Sequence of chain 2.A:
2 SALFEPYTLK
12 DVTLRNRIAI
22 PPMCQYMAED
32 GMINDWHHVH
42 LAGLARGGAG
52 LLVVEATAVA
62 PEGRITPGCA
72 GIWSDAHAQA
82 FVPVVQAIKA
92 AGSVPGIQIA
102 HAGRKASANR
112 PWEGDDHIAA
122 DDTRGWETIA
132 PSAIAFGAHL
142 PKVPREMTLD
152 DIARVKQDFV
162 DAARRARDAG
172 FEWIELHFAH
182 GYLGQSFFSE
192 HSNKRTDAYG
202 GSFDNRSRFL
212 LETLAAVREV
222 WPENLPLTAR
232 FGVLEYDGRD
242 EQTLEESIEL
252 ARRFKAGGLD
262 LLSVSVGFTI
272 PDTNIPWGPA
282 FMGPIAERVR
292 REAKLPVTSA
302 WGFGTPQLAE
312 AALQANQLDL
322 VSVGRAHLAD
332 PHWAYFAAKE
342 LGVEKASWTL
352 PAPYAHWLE

Binding-site contacts:
Ligand atom C9 contacts residue ALA92 of chain 2.A at 4.4 Å (hydrophobic).
Ligand atom C5 contacts residue MET28 of chain 1.A at 3.3 Å (hydrophobic).
Ligand atom O2 contacts residue ALA92 of chain 2.A at 3.4 Å.
Ligand atom C1 contacts residue ALA91 of chain 2.A at 3.6 Å (hydrophobic).
Ligand atom C2 contacts residue ALA91 of chain 2.A at 4.0 Å (hydrophobic).
Ligand atom C8 contacts residue TRP37 of chain 1.A at 3.8 Å (hydrophobic).
Ligand atom C6 contacts residue MET28 of chain 1.A at 4.1 Å (hydrophobic).
Ligand atom C2 contacts residue TRP37 of chain 1.A at 4.5 Å (hydrophobic).
Ligand atom C4 contacts residue TRP37 of chain 1.A at 3.9 Å (hydrophobic).
Ligand atom C1 contacts residue PRO352 of chain 2.A at 3.9 Å (hydrophobic).
Ligand atom C4 contacts residue ALA91 of chain 2.A at 4.1 Å (hydrophobic).
Ligand atom C9 contacts residue TRP37 of chain 1.A at 3.7 Å (hydrophobic).
Ligand atom C7 contacts residue ARG47 of chain 2.A at 3.7 Å.
Ligand atom C3 contacts residue ALA91 of chain 2.A at 4.3 Å (hydrophobic).
Ligand atom C7 contacts residue ALA91 of chain 2.A at 4.2 Å (hydrophobic).
Ligand atom C4 contacts residue MET28 of chain 1.A at 3.8 Å (hydrophobic).
Ligand atom C9 contacts residue ALA91 of chain 2.A at 3.8 Å (hydrophobic).
Ligand atom C8 contacts residue ALA91 of chain 2.A at 4.0 Å (hydrophobic).
Ligand atom C6 contacts residue TRP37 of chain 1.A at 4.2 Å (hydrophobic).
Ligand atom C8 contacts residue ARG47 of chain 2.A at 3.7 Å.
Ligand atom O2 contacts residue ALA91 of chain 2.A at 3.5 Å (h-bond).
Ligand atom C3 contacts residue MET28 of chain 1.A at 3.8 Å (hydrophobic).
Ligand atom C3 contacts residue TRP37 of chain 1.A at 4.5 Å (hydrophobic).
Ligand atom O2 contacts residue ARG47 of chain 2.A at 4.1 Å.
Ligand atom O1 contacts residue ALA91 of chain 2.A at 4.1 Å.
Ligand atom O1 contacts residue ALA92 of chain 2.A at 3.4 Å.
Ligand atom C2 contacts residue PRO352 of chain 2.A at 4.0 Å (hydrophobic).
Ligand atom C7 contacts residue TRP37 of chain 1.A at 4.1 Å (hydrophobic).
Ligand atom C1 contacts residue TRP37 of chain 1.A at 4.1 Å (hydrophobic).
Ligand atom O1 contacts residue PRO352 of chain 2.A at 3.2 Å.
Ligand atom C5 contacts residue TRP37 of chain 1.A at 4.2 Å (hydrophobic).
Ligand atom O2 contacts residue TRP37 of chain 1.A at 3.8 Å.
Ligand atom C9 contacts residue ARG47 of chain 2.A at 4.4 Å.
Ligand atom C1 contacts residue ALA92 of chain 2.A at 3.7 Å (hydrophobic).

Sequence of chain 1.A:
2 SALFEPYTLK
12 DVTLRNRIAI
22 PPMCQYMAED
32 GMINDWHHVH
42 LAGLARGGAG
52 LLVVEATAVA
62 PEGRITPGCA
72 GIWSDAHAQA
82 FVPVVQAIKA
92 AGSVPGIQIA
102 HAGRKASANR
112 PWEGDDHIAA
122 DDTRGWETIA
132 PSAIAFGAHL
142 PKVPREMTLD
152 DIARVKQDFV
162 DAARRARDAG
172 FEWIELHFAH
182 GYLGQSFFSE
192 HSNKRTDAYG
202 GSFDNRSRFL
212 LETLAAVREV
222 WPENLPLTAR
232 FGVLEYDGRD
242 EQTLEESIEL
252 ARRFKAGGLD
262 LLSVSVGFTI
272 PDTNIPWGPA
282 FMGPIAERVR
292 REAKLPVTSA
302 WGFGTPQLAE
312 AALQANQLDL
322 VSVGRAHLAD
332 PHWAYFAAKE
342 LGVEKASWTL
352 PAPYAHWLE

This protein binds this small molecule.
Small molecule (SMILES): O=c1ccc2ccccc2o1